Binding-site contacts:
Ligand atom C1 contacts residue ASN330 of chain 1.A at 1.4 Å.
Ligand atom C3 contacts residue ASN330 of chain 1.A at 3.8 Å.
Ligand atom N2 contacts residue ASN330 of chain 1.A at 2.9 Å (h-bond).
Ligand atom O5 contacts residue ASN330 of chain 1.A at 2.4 Å (h-bond).
Ligand atom C8 contacts residue PHE329 of chain 1.A at 3.6 Å (hydrophobic).
Ligand atom O7 contacts residue ASN330 of chain 1.A at 4.5 Å.
Ligand atom C7 contacts residue PHE329 of chain 1.A at 4.3 Å (hydrophobic).
Ligand atom C8 contacts residue PHE325 of chain 1.A at 3.7 Å (hydrophobic).
Ligand atom C7 contacts residue ASN330 of chain 1.A at 3.9 Å.
Ligand atom C7 contacts residue PHE325 of chain 1.A at 4.4 Å (hydrophobic).
Ligand atom C4 contacts residue ASN330 of chain 1.A at 4.2 Å.
Ligand atom C2 contacts residue ASN330 of chain 1.A at 2.5 Å.
Ligand atom C5 contacts residue ASN330 of chain 1.A at 3.7 Å.
Ligand atom N2 contacts residue PHE329 of chain 1.A at 4.0 Å.

The protein below binds the small molecule below.
Small molecule (SMILES): CC(=O)N[C@@H]1[C@@H](O)[C@H](O)[C@@H](CO)O[C@H]1O

Sequence of chain 1.A:
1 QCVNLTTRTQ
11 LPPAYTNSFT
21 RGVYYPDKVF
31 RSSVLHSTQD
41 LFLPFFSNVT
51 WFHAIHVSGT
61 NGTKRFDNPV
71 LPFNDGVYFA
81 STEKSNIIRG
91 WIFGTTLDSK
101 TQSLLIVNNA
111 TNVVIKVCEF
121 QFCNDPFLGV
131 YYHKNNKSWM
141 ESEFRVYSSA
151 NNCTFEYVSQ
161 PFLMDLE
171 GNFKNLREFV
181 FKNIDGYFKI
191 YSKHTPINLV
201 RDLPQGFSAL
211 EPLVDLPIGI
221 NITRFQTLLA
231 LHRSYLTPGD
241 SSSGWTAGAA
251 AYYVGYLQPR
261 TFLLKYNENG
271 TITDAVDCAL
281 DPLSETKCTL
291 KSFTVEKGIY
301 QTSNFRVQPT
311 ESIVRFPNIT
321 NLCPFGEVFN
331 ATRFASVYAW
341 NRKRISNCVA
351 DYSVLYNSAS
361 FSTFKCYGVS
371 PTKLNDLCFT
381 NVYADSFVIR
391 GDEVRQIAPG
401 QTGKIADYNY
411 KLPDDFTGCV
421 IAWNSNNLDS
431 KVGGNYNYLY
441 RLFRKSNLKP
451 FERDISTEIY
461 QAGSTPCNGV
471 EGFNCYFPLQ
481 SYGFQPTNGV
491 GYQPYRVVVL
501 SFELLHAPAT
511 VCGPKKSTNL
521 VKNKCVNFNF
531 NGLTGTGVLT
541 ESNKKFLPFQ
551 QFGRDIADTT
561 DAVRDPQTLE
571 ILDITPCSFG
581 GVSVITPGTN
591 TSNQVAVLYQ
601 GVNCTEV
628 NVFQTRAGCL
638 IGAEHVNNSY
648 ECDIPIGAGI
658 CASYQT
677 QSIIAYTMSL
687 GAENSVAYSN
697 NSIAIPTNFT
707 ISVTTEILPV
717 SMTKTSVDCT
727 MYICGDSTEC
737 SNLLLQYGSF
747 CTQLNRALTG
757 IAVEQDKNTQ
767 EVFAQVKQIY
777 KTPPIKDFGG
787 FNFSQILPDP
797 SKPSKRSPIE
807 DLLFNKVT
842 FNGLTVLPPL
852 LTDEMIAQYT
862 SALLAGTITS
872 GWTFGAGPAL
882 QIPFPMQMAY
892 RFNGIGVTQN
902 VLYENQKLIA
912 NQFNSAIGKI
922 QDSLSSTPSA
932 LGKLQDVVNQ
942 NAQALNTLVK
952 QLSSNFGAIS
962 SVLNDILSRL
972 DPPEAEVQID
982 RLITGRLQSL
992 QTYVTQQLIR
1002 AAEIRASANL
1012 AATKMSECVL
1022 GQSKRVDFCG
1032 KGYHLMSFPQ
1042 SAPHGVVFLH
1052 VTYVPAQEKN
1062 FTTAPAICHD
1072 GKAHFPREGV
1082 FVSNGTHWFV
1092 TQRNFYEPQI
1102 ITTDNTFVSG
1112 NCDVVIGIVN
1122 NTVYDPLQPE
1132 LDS